Binding-site contacts:
Ligand atom C17 contacts residue SER87 of chain 1.C at 3.7 Å.
Ligand atom O36 contacts residue LYS97 of chain 1.D at 3.5 Å (salt-bridge).
Ligand atom C41 contacts residue THR92 of chain 1.D at 3.8 Å.
Ligand atom O08 contacts residue LYS97 of chain 1.C at 3.1 Å (salt-bridge).
Ligand atom C41 contacts residue ALA90 of chain 1.C at 4.3 Å (hydrophobic).
Ligand atom C40 contacts residue ALA90 of chain 1.D at 4.1 Å (hydrophobic).
Ligand atom C28 contacts residue THR92 of chain 1.C at 4.4 Å.
Ligand atom C43 contacts residue SER87 of chain 1.C at 4.1 Å.
Ligand atom O08 contacts residue LYS97 of chain 1.D at 4.4 Å.
Ligand atom C29 contacts residue THR92 of chain 1.C at 4.2 Å.
Ligand atom C41 contacts residue ALA91 of chain 1.D at 4.2 Å (hydrophobic).
Ligand atom O26 contacts residue VAL95 of chain 1.C at 2.9 Å.
Ligand atom C18 contacts residue SER87 of chain 1.C at 4.1 Å.
Ligand atom C41 contacts residue THR92 of chain 1.C at 3.9 Å.
Ligand atom O35 contacts residue LYS97 of chain 1.D at 4.0 Å.
Ligand atom C29 contacts residue THR92 of chain 1.D at 4.3 Å.
Ligand atom C25 contacts residue VAL95 of chain 1.C at 3.9 Å (hydrophobic).
Ligand atom C31 contacts residue THR92 of chain 1.C at 3.9 Å.
Ligand atom C43 contacts residue ALA90 of chain 1.C at 4.0 Å (hydrophobic).
Ligand atom C18 contacts residue GLY86 of chain 1.E at 3.8 Å.
Ligand atom C41 contacts residue ALA90 of chain 1.D at 3.7 Å (hydrophobic).
Ligand atom C17 contacts residue ALA85 of chain 1.C at 3.9 Å (hydrophobic).
Ligand atom C34 contacts residue LYS97 of chain 1.C at 3.8 Å.
Ligand atom C15 contacts residue ALA85 of chain 1.E at 3.5 Å (hydrophobic).
Ligand atom C18 contacts residue ALA85 of chain 1.E at 3.8 Å (hydrophobic).
Ligand atom C40 contacts residue THR92 of chain 1.D at 3.8 Å.
Ligand atom O35 contacts residue LYS97 of chain 1.C at 2.8 Å (salt-bridge).
Ligand atom C06 contacts residue LYS97 of chain 1.C at 3.8 Å.
Ligand atom C41 contacts residue ALA91 of chain 1.C at 3.7 Å (hydrophobic).
Ligand atom C18 contacts residue GLY86 of chain 1.C at 4.0 Å.
Ligand atom C25 contacts residue LYS97 of chain 1.D at 4.3 Å.
Ligand atom C30 contacts residue THR92 of chain 1.C at 4.3 Å.
Ligand atom C34 contacts residue LYS97 of chain 1.D at 4.2 Å.
Ligand atom O27 contacts residue LYS97 of chain 1.D at 3.3 Å (salt-bridge).
Ligand atom C43 contacts residue ALA90 of chain 1.D at 4.1 Å (hydrophobic).
Ligand atom C43 contacts residue SER87 of chain 1.D at 3.7 Å.
Ligand atom O07 contacts residue LYS97 of chain 1.C at 3.9 Å.
Ligand atom C18 contacts residue ALA85 of chain 1.C at 3.5 Å (hydrophobic).
Ligand atom C29 contacts residue VAL95 of chain 1.D at 3.9 Å (hydrophobic).
Ligand atom C38 contacts residue THR92 of chain 1.C at 4.4 Å.

Sequence of chain 1.E:
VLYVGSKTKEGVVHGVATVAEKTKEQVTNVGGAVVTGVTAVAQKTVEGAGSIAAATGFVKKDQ

Sequence of chain 1.D:
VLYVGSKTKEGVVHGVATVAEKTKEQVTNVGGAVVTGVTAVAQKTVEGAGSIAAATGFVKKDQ

Sequence of chain 1.C:
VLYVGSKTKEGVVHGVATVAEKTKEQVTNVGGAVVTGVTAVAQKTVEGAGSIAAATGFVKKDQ

This protein binds this small molecule.
Small molecule (SMILES): C=Cc1c(C)c2n3c1C=C1C(C)=C(CC)C4=[N+]1[Cu]31n3c(c(C)c(C(=O)O)c3=C(CC(=O)O)C3=[N+]1C(=C2)C(C)C3CCC(=O)O)=C4